This small molecule binds to this protein.
Small molecule (SMILES): Cc1cc(CCCCCOc2c(Cl)cc(C3=NCCO3)cc2Cl)on1

Sequence of chain 4.A:
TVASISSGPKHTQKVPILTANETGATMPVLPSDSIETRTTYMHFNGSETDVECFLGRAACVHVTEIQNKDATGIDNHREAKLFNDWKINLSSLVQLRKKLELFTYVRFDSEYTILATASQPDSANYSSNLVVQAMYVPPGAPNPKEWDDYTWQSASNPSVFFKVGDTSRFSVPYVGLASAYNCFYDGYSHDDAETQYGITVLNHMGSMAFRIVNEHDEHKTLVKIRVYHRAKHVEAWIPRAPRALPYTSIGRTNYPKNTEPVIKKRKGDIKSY

Sequence of chain 5.C:
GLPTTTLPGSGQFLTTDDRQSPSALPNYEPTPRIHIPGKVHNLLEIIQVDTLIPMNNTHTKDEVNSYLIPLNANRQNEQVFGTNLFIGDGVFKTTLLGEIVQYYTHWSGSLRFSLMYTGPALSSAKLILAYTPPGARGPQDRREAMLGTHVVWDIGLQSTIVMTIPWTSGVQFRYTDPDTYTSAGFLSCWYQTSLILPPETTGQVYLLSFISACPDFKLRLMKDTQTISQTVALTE

Binding-site contacts:
Ligand atom C5C contacts residue TYR152 of chain 4.A at 3.8 Å (hydrophobic).
Ligand atom C3C contacts residue ILE104 of chain 4.A at 3.6 Å (hydrophobic).
Ligand atom C5 contacts residue MET221 of chain 4.A at 3.9 Å (hydrophobic).
Ligand atom N2 contacts residue ASN219 of chain 4.A at 3.5 Å (h-bond).
Ligand atom C2C contacts residue ILE104 of chain 4.A at 3.9 Å (hydrophobic).
Ligand atom C4A contacts residue PRO174 of chain 4.A at 3.2 Å (hydrophobic).
Ligand atom C4B contacts residue PHE186 of chain 4.A at 3.6 Å (hydrophobic).
Ligand atom C2C contacts residue MET221 of chain 4.A at 3.3 Å (hydrophobic).
Ligand atom C5B contacts residue MET224 of chain 4.A at 3.8 Å (hydrophobic).
Ligand atom C1C contacts residue LEU106 of chain 4.A at 3.9 Å (hydrophobic).
Ligand atom CL2 contacts residue MET224 of chain 4.A at 3.2 Å.
Ligand atom C5B contacts residue PHE186 of chain 4.A at 3.8 Å (hydrophobic).
Ligand atom O1 contacts residue LEU106 of chain 4.A at 3.7 Å.
Ligand atom N3A contacts residue PRO174 of chain 4.A at 3.3 Å (h-bond).
Ligand atom C4 contacts residue TYR197 of chain 4.A at 3.6 Å (hydrophobic).
Ligand atom C3B contacts residue ALA24 of chain 4.C at 4.0 Å (hydrophobic).
Ligand atom C4A contacts residue SER175 of chain 4.A at 3.6 Å.
Ligand atom CL2 contacts residue TYR128 of chain 4.A at 3.4 Å.
Ligand atom C3B contacts residue TYR152 of chain 4.A at 3.9 Å (hydrophobic).
Ligand atom C4A contacts residue VAL176 of chain 4.A at 3.9 Å (hydrophobic).
Ligand atom CL1 contacts residue VAL188 of chain 4.A at 3.7 Å.
Ligand atom O1A contacts residue PHE186 of chain 4.A at 3.4 Å.
Ligand atom C31 contacts residue ASN219 of chain 4.A at 3.7 Å.
Ligand atom O1 contacts residue MET221 of chain 4.A at 3.4 Å (h-bond).
Ligand atom CL1 contacts residue LEU25 of chain 4.C at 3.5 Å.
Ligand atom C4C contacts residue VAL191 of chain 4.A at 3.7 Å (hydrophobic).
Ligand atom O1B contacts residue VAL188 of chain 4.A at 3.8 Å.
Ligand atom C3C contacts residue TYR128 of chain 4.A at 3.8 Å (hydrophobic).
Ligand atom C4A contacts residue ALA150 of chain 4.A at 3.9 Å (hydrophobic).
Ligand atom CL2 contacts residue ILE104 of chain 4.A at 3.4 Å.
Ligand atom C5A contacts residue ALA150 of chain 4.A at 3.4 Å (hydrophobic).
Ligand atom N2 contacts residue MET221 of chain 4.A at 3.9 Å.
Ligand atom N3A contacts residue ALA24 of chain 4.C at 3.8 Å.
Ligand atom C5A contacts residue VAL176 of chain 4.A at 3.8 Å (hydrophobic).
Ligand atom O1A contacts residue MET224 of chain 4.A at 3.9 Å.
Ligand atom C31 contacts residue TYR197 of chain 4.A at 3.6 Å (hydrophobic).
Ligand atom C2A contacts residue PHE186 of chain 4.A at 3.6 Å (hydrophobic).
Ligand atom C1C contacts residue TYR128 of chain 4.A at 3.6 Å (hydrophobic).
Ligand atom C4B contacts residue TYR152 of chain 4.A at 3.7 Å (hydrophobic).
Ligand atom C5 contacts residue LEU106 of chain 4.A at 3.7 Å (hydrophobic).

Sequence of chain 4.C:
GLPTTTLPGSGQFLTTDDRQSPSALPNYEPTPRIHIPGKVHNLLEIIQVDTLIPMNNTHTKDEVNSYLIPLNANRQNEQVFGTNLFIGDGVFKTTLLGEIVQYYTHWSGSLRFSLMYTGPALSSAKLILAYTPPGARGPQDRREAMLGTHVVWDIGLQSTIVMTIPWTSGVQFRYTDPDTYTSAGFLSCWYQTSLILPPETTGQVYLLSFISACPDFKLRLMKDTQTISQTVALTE